Binding-site contacts:
Ligand atom O contacts residue PHE87 of chain 1.B at 3.2 Å.
Ligand atom CD contacts residue PHE87 of chain 1.B at 3.6 Å (hydrophobic).
Ligand atom CD contacts residue PHE183 of chain 1.C at 3.8 Å (hydrophobic).
Ligand atom OXT contacts residue PHE231 of chain 1.C at 4.1 Å.
Ligand atom OXT contacts residue LEU141 of chain 1.B at 3.9 Å.
Ligand atom N contacts residue SER182 of chain 1.C at 3.5 Å (h-bond).
Ligand atom N contacts residue PHE123 of chain 1.C at 3.7 Å.
Ligand atom CD contacts residue SER182 of chain 1.C at 4.5 Å.
Ligand atom C contacts residue LEU141 of chain 1.B at 4.2 Å (hydrophobic).
Ligand atom CD contacts residue TYR226 of chain 1.C at 3.7 Å (hydrophobic).
Ligand atom CG contacts residue SER153 of chain 1.B at 4.0 Å.
Ligand atom CG contacts residue LEU141 of chain 1.B at 3.9 Å (hydrophobic).
Ligand atom CG contacts residue PHE231 of chain 1.C at 4.5 Å (hydrophobic).
Ligand atom OXT contacts residue SER153 of chain 1.B at 4.0 Å.
Ligand atom O contacts residue ARG89 of chain 1.B at 3.0 Å (salt-bridge).
Ligand atom C contacts residue SER153 of chain 1.B at 3.5 Å.
Ligand atom C contacts residue PHE87 of chain 1.B at 4.3 Å (hydrophobic).
Ligand atom N contacts residue PHE87 of chain 1.B at 4.5 Å.
Ligand atom CB contacts residue PHE183 of chain 1.C at 3.3 Å (hydrophobic).
Ligand atom CG contacts residue PHE183 of chain 1.C at 3.6 Å (hydrophobic).
Ligand atom N contacts residue PHE183 of chain 1.C at 4.4 Å.
Ligand atom C contacts residue THR228 of chain 1.C at 4.1 Å.
Ligand atom CB contacts residue TYR226 of chain 1.C at 4.4 Å (hydrophobic).
Ligand atom O contacts residue SER153 of chain 1.B at 3.2 Å (h-bond).
Ligand atom N contacts residue TYR226 of chain 1.C at 3.3 Å.
Ligand atom OXT contacts residue THR228 of chain 1.C at 2.9 Å (h-bond).
Ligand atom CD contacts residue PHE231 of chain 1.C at 4.4 Å (hydrophobic).
Ligand atom CB contacts residue PHE231 of chain 1.C at 3.6 Å (hydrophobic).
Ligand atom N contacts residue PHE231 of chain 1.C at 3.9 Å.
Ligand atom N contacts residue GLU181 of chain 1.C at 3.4 Å (salt-bridge).
Ligand atom CD contacts residue PHE123 of chain 1.C at 4.2 Å (hydrophobic).
Ligand atom OXT contacts residue ARG89 of chain 1.B at 3.5 Å (salt-bridge).
Ligand atom C contacts residue ARG89 of chain 1.B at 3.7 Å.

Sequence of chain 1.B:
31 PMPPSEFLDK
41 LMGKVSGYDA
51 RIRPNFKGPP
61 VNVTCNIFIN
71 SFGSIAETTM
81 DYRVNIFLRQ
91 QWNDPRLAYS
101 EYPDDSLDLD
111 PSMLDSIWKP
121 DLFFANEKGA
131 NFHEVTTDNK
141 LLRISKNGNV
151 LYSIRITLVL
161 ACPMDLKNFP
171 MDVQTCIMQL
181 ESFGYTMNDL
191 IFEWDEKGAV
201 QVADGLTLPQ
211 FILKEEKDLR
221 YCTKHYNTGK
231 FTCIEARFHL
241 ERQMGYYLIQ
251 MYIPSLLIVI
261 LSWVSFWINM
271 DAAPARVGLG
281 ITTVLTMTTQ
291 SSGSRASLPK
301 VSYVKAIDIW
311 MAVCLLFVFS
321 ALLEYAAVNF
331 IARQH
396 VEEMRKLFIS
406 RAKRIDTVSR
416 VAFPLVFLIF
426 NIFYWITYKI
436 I

The protein below binds the small molecule below.
Small molecule (SMILES): NCCCC(=O)O

Sequence of chain 1.C:
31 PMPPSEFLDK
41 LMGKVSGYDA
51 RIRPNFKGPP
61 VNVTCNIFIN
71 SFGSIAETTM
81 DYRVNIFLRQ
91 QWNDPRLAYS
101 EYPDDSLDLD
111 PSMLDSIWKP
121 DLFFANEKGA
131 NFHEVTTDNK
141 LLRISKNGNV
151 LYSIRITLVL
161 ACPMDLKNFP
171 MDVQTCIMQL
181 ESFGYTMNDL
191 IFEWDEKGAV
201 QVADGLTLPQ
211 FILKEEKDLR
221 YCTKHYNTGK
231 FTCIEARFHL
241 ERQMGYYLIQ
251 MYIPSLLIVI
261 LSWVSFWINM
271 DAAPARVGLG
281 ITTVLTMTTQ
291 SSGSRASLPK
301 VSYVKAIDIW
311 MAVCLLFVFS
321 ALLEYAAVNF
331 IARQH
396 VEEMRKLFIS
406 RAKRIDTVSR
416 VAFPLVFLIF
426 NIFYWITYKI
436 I